Sequence of chain 2.A:
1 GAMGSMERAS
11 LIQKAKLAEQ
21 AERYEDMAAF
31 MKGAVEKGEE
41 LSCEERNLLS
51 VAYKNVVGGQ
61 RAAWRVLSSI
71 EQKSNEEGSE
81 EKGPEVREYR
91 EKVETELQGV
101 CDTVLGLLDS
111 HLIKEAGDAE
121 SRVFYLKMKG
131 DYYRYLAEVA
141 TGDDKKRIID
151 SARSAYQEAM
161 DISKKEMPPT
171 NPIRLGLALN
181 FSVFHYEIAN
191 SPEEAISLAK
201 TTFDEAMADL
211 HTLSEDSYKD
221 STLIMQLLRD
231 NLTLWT

This protein binds this small molecule.
Small molecule (SMILES): [H]/N=C(/N)c1cc2c(NC)ccc(OC(C)C)c2s1

Binding-site contacts:
Ligand atom N15 contacts residue LEU48 of chain 2.A at 3.3 Å.
Ligand atom C11 contacts residue ASN47 of chain 2.A at 3.8 Å.
Ligand atom N15 contacts residue GLU19 of chain 2.A at 2.8 Å (salt-bridge).
Ligand atom C01 contacts residue ASN47 of chain 2.A at 3.2 Å.
Ligand atom C10 contacts residue GLU44 of chain 2.A at 4.0 Å.
Ligand atom C10 contacts residue CYS43 of chain 2.A at 3.7 Å (hydrophobic).
Ligand atom N16 contacts residue VAL51 of chain 2.A at 3.9 Å.
Ligand atom N02 contacts residue ASN47 of chain 2.A at 3.4 Å (h-bond).
Ligand atom C05 contacts residue CYS43 of chain 2.A at 4.4 Å (hydrophobic).
Ligand atom S12 contacts residue GLU44 of chain 2.A at 3.9 Å.
Ligand atom C18 contacts residue ASN47 of chain 2.A at 3.5 Å.
Ligand atom O07 contacts residue GLU44 of chain 2.A at 3.7 Å.
Ligand atom C06 contacts residue GLU44 of chain 2.A at 4.3 Å.
Ligand atom N16 contacts residue GLU19 of chain 2.A at 2.9 Å (salt-bridge).
Ligand atom C14 contacts residue LEU48 of chain 2.A at 4.2 Å (hydrophobic).
Ligand atom C05 contacts residue ASN47 of chain 2.A at 3.7 Å.
Ligand atom C13 contacts residue ASN47 of chain 2.A at 4.3 Å.
Ligand atom C06 contacts residue ASN47 of chain 2.A at 4.1 Å.
Ligand atom C09 contacts residue GLU44 of chain 2.A at 4.4 Å.
Ligand atom C04 contacts residue ASN47 of chain 2.A at 3.6 Å.
Ligand atom C03 contacts residue ASN47 of chain 2.A at 3.5 Å.
Ligand atom C08 contacts residue GLU44 of chain 2.A at 4.4 Å.
Ligand atom C17 contacts residue ASN47 of chain 2.A at 3.8 Å.
Ligand atom C14 contacts residue GLU19 of chain 2.A at 3.5 Å.
Ligand atom S12 contacts residue ASN47 of chain 2.A at 4.4 Å.